Binding-site contacts:
Ligand atom S3 contacts residue HIS119 of chain 1.A at 4.1 Å.
Ligand atom O1 contacts residue VAL121 of chain 1.A at 3.8 Å.
Ligand atom S2 contacts residue LEU197 of chain 1.A at 3.8 Å.
Ligand atom C6 contacts residue PHE130 of chain 1.A at 3.8 Å (hydrophobic).
Ligand atom S1 contacts residue PHE130 of chain 1.A at 4.0 Å.
Ligand atom C8 contacts residue HIS94 of chain 1.A at 3.8 Å.
Ligand atom O2 contacts residue PHE130 of chain 1.A at 4.1 Å.
Ligand atom N1 contacts residue GLN92 of chain 1.A at 3.4 Å (h-bond).
Ligand atom C8 contacts residue ZN1 of chain 1.B at 4.0 Å.
Ligand atom O2 contacts residue GLN92 of chain 1.A at 3.2 Å (h-bond).
Ligand atom N4 contacts residue HIS96 of chain 1.A at 3.3 Å (h-bond).
Ligand atom O1 contacts residue PHE130 of chain 1.A at 3.3 Å.
Ligand atom O4 contacts residue HIS119 of chain 1.A at 3.6 Å.
Ligand atom C2 contacts residue VAL134 of chain 1.A at 4.1 Å (hydrophobic).
Ligand atom C1 contacts residue PHE130 of chain 1.A at 3.6 Å (hydrophobic).
Ligand atom C1 contacts residue LEU197 of chain 1.A at 3.7 Å (hydrophobic).
Ligand atom O3 contacts residue TRP208 of chain 1.A at 3.9 Å.
Ligand atom O4 contacts residue HIS94 of chain 1.A at 3.3 Å.
Ligand atom N4 contacts residue ZN1 of chain 1.B at 1.9 Å.
Ligand atom C7 contacts residue GLN92 of chain 1.A at 3.8 Å.
Ligand atom N3 contacts residue THR199 of chain 1.A at 3.1 Å (h-bond).
Ligand atom O3 contacts residue THR198 of chain 1.A at 3.0 Å (h-bond).
Ligand atom O1 contacts residue GLN92 of chain 1.A at 4.0 Å.
Ligand atom C2 contacts residue PHE130 of chain 1.A at 4.1 Å (hydrophobic).
Ligand atom S1 contacts residue GLN92 of chain 1.A at 3.6 Å.
Ligand atom N2 contacts residue THR199 of chain 1.A at 3.2 Å (h-bond).
Ligand atom O4 contacts residue ZN1 of chain 1.B at 3.1 Å.
Ligand atom S3 contacts residue ZN1 of chain 1.B at 3.0 Å.
Ligand atom N4 contacts residue HIS94 of chain 1.A at 3.3 Å (h-bond).
Ligand atom C2 contacts residue LEU197 of chain 1.A at 3.5 Å (hydrophobic).
Ligand atom S3 contacts residue HIS94 of chain 1.A at 3.8 Å.
Ligand atom O4 contacts residue VAL142 of chain 1.A at 4.0 Å.
Ligand atom O3 contacts residue LEU197 of chain 1.A at 3.3 Å.
Ligand atom N4 contacts residue THR198 of chain 1.A at 2.9 Å (h-bond).
Ligand atom S2 contacts residue VAL121 of chain 1.A at 4.0 Å.
Ligand atom N4 contacts residue HIS119 of chain 1.A at 3.3 Å (h-bond).
Ligand atom O4 contacts residue VAL121 of chain 1.A at 3.9 Å.
Ligand atom S3 contacts residue THR198 of chain 1.A at 3.9 Å.
Ligand atom S2 contacts residue HIS94 of chain 1.A at 4.0 Å.
Ligand atom N4 contacts residue GLU106 of chain 1.A at 4.0 Å.

This small molecule binds to this protein.
Small molecule (SMILES): NS(=O)(=O)c1nnc(NS(=O)(=O)c2ccccc2)s1

Sequence of chain 1.A:
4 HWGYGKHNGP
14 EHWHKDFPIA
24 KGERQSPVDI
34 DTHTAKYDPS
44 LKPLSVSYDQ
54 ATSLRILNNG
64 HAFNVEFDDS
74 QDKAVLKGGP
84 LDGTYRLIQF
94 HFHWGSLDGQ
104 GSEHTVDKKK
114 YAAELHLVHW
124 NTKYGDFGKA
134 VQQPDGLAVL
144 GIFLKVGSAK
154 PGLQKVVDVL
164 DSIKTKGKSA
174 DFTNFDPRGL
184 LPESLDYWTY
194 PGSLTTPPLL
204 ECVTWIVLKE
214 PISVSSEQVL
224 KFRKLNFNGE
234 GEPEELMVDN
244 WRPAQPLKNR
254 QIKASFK